Binding-site contacts:
Ligand atom C1 contacts residue ASN156 of chain 5.F at 1.4 Å.
Ligand atom C3 contacts residue ASN156 of chain 5.F at 3.6 Å.
Ligand atom N2 contacts residue ASN156 of chain 5.F at 2.5 Å (h-bond).
Ligand atom C8 contacts residue PRO179 of chain 5.F at 4.4 Å (hydrophobic).
Ligand atom C2 contacts residue ASN156 of chain 5.F at 2.3 Å.
Ligand atom C1 contacts residue GLY126 of chain 5.F at 3.4 Å.
Ligand atom O5 contacts residue ASN156 of chain 5.F at 2.5 Å (h-bond).
Ligand atom C5 contacts residue GLY126 of chain 5.F at 4.0 Å.
Ligand atom C6 contacts residue GLU127 of chain 5.F at 3.8 Å.
Ligand atom O3 contacts residue GLU127 of chain 5.F at 4.2 Å.
Ligand atom O4 contacts residue GLU127 of chain 5.F at 3.1 Å (salt-bridge).
Ligand atom C5 contacts residue GLU127 of chain 5.F at 3.6 Å.
Ligand atom C6 contacts residue LYS128 of chain 5.F at 4.3 Å.
Ligand atom C3 contacts residue GLU127 of chain 5.F at 3.6 Å.
Ligand atom C4 contacts residue GLU127 of chain 5.F at 3.6 Å.
Ligand atom C5 contacts residue ASN156 of chain 5.F at 3.7 Å.
Ligand atom C4 contacts residue ASN156 of chain 5.F at 4.2 Å.
Ligand atom O7 contacts residue ASN156 of chain 5.F at 3.2 Å (h-bond).
Ligand atom O5 contacts residue GLY126 of chain 5.F at 3.7 Å.
Ligand atom C7 contacts residue ASN156 of chain 5.F at 3.3 Å.
Ligand atom C8 contacts residue ASN156 of chain 5.F at 4.2 Å.

Sequence of chain 5.F:
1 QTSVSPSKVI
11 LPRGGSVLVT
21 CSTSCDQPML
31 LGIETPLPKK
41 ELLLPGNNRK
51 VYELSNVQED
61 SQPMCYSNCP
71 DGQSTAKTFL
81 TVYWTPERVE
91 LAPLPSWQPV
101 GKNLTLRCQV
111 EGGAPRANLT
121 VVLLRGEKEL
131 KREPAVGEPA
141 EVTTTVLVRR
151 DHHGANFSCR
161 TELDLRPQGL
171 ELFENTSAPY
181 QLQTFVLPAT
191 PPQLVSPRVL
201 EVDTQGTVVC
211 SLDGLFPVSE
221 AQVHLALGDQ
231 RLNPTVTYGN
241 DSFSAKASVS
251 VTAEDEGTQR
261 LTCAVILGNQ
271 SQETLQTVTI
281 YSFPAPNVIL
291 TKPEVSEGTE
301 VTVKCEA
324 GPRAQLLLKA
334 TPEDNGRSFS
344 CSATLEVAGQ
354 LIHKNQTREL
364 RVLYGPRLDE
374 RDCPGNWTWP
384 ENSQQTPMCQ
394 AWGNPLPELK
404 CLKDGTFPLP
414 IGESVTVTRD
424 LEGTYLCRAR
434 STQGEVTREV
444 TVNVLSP

The small molecule below binds the protein below.
Small molecule (SMILES): CC(=O)N[C@@H]1[C@@H](O)[C@H](O)[C@@H](CO)O[C@H]1O